This small molecule binds to this protein.
Small molecule (SMILES): C=C(CC)C(=O)c1ccc(OCC(=O)O)c(Cl)c1Cl

Binding-site contacts:
Ligand atom CL2 contacts residue TYR8 of chain 1.B at 3.6 Å.
Ligand atom C3 contacts residue TYR109 of chain 1.B at 3.3 Å (hydrophobic).
Ligand atom C10 contacts residue ILE105 of chain 1.B at 3.6 Å (hydrophobic).
Ligand atom C2 contacts residue GLY206 of chain 1.B at 4.4 Å.
Ligand atom C11 contacts residue ARG14 of chain 1.B at 4.0 Å.
Ligand atom C9 contacts residue GSH1 of chain 1.F at 3.9 Å.
Ligand atom OXT contacts residue GLY206 of chain 1.B at 4.2 Å.
Ligand atom C12 contacts residue GLY206 of chain 1.B at 3.6 Å.
Ligand atom C13 contacts residue GLY206 of chain 1.B at 3.4 Å.
Ligand atom C1 contacts residue TYR109 of chain 1.B at 4.2 Å (hydrophobic).
Ligand atom C4 contacts residue GSH1 of chain 1.F at 3.9 Å.
Ligand atom CL1 contacts residue GLY206 of chain 1.B at 4.1 Å.
Ligand atom O1 contacts residue ILE105 of chain 1.B at 3.9 Å.
Ligand atom C2 contacts residue TYR109 of chain 1.B at 3.8 Å (hydrophobic).
Ligand atom C7 contacts residue TYR109 of chain 1.B at 3.6 Å (hydrophobic).
Ligand atom OXT contacts residue VAL36 of chain 1.B at 4.2 Å.
Ligand atom C10 contacts residue TYR8 of chain 1.B at 4.3 Å (hydrophobic).
Ligand atom C10 contacts residue GLY13 of chain 1.B at 4.0 Å.
Ligand atom CL2 contacts residue TYR109 of chain 1.B at 3.7 Å.
Ligand atom C10 contacts residue ARG14 of chain 1.B at 3.9 Å.
Ligand atom O1 contacts residue TYR109 of chain 1.B at 3.8 Å.
Ligand atom C8 contacts residue TYR109 of chain 1.B at 4.2 Å (hydrophobic).
Ligand atom CL1 contacts residue PHE9 of chain 1.B at 3.7 Å.
Ligand atom C10 contacts residue GSH1 of chain 1.F at 4.2 Å.
Ligand atom C7 contacts residue GSH1 of chain 1.F at 3.8 Å.
Ligand atom C6 contacts residue TYR109 of chain 1.B at 3.7 Å (hydrophobic).
Ligand atom C9 contacts residue ILE105 of chain 1.B at 3.5 Å (hydrophobic).
Ligand atom CL1 contacts residue VAL11 of chain 1.B at 4.2 Å.
Ligand atom O contacts residue GLY206 of chain 1.B at 3.0 Å (h-bond).
Ligand atom C11 contacts residue GSH1 of chain 1.F at 1.8 Å.
Ligand atom C8 contacts residue GSH1 of chain 1.F at 2.8 Å.
Ligand atom CL2 contacts residue VAL11 of chain 1.B at 4.0 Å.
Ligand atom CL2 contacts residue GSH1 of chain 1.F at 3.5 Å.
Ligand atom C4 contacts residue TYR109 of chain 1.B at 3.5 Å (hydrophobic).
Ligand atom C5 contacts residue TYR109 of chain 1.B at 3.5 Å (hydrophobic).
Ligand atom C9 contacts residue TYR109 of chain 1.B at 3.7 Å (hydrophobic).
Ligand atom C3 contacts residue GSH1 of chain 1.F at 3.7 Å.

Sequence of chain 1.B:
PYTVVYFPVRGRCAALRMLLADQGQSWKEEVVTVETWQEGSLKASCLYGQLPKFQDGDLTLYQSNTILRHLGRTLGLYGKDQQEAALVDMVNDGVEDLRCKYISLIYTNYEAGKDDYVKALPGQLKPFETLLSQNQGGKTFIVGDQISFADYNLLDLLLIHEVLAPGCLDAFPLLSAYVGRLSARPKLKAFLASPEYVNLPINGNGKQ